Binding-site contacts:
Ligand atom C8 contacts residue LEU23 of chain 4.B at 3.5 Å (hydrophobic).
Ligand atom C4 contacts residue ASN25 of chain 4.B at 4.2 Å.
Ligand atom C8 contacts residue ASN42 of chain 4.B at 3.4 Å.
Ligand atom C2 contacts residue ASN25 of chain 4.B at 2.4 Å.
Ligand atom O5 contacts residue ASN25 of chain 4.B at 2.4 Å (h-bond).
Ligand atom N2 contacts residue ASN25 of chain 4.B at 2.9 Å (h-bond).
Ligand atom C5 contacts residue ASN25 of chain 4.B at 3.7 Å.
Ligand atom C7 contacts residue GLY68 of chain 4.B at 3.8 Å.
Ligand atom C7 contacts residue ASN25 of chain 4.B at 3.4 Å.
Ligand atom C8 contacts residue GLN67 of chain 4.B at 3.6 Å.
Ligand atom C8 contacts residue TYR24 of chain 4.B at 4.0 Å (hydrophobic).
Ligand atom C7 contacts residue GLN67 of chain 4.B at 4.0 Å.
Ligand atom C1 contacts residue THR41 of chain 4.B at 4.5 Å.
Ligand atom C8 contacts residue ASN25 of chain 4.B at 4.3 Å.
Ligand atom C7 contacts residue GLU66 of chain 4.B at 4.0 Å.
Ligand atom O7 contacts residue GLN67 of chain 4.B at 3.5 Å.
Ligand atom O7 contacts residue GLY68 of chain 4.B at 2.8 Å (h-bond).
Ligand atom C3 contacts residue ASN25 of chain 4.B at 3.8 Å.
Ligand atom C7 contacts residue ASN42 of chain 4.B at 3.5 Å.
Ligand atom O7 contacts residue GLU66 of chain 4.B at 3.9 Å.
Ligand atom C8 contacts residue GLY68 of chain 4.B at 4.2 Å.
Ligand atom C2 contacts residue ASN42 of chain 4.B at 3.8 Å.
Ligand atom N2 contacts residue ASN42 of chain 4.B at 2.8 Å (h-bond).
Ligand atom C3 contacts residue ASN42 of chain 4.B at 4.2 Å.
Ligand atom C8 contacts residue GLU66 of chain 4.B at 3.7 Å.
Ligand atom C1 contacts residue ASN42 of chain 4.B at 4.0 Å.
Ligand atom O7 contacts residue ASN25 of chain 4.B at 3.7 Å.
Ligand atom C1 contacts residue ASN25 of chain 4.B at 1.4 Å.

The protein below binds the small molecule below.
Small molecule (SMILES): CC(=O)N[C@H]1[C@H](O[C@H]2[C@H](O)[C@@H](NC(C)=O)CO[C@@H]2CO)O[C@H](CO)[C@@H](O[C@@H]2O[C@H](CO)[C@@H](O)[C@H](O)[C@@H]2O)[C@@H]1O

Sequence of chain 4.B:
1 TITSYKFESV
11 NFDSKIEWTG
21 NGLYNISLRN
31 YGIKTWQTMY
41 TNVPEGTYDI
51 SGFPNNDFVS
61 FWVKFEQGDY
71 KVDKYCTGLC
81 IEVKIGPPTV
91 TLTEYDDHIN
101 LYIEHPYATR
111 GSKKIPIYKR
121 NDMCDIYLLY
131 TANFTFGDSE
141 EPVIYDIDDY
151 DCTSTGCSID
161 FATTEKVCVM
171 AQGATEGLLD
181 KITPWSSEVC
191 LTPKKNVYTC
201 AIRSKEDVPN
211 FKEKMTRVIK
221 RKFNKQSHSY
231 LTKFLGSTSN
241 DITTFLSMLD